Binding-site contacts:
Ligand atom C2 contacts residue TRP279 of chain 1.A at 4.0 Å (hydrophobic).
Ligand atom C5 contacts residue TYR121 of chain 1.A at 3.5 Å (hydrophobic).
Ligand atom C9 contacts residue TRP279 of chain 1.A at 3.2 Å (hydrophobic).
Ligand atom C6 contacts residue PHE330 of chain 1.A at 3.6 Å (hydrophobic).
Ligand atom C3 contacts residue TRP279 of chain 1.A at 3.3 Å (hydrophobic).
Ligand atom C2 contacts residue TYR70 of chain 1.A at 3.3 Å (hydrophobic).
Ligand atom C5 contacts residue PHE330 of chain 1.A at 4.3 Å (hydrophobic).
Ligand atom O7 contacts residue PHE330 of chain 1.A at 4.1 Å.
Ligand atom C3 contacts residue TYR70 of chain 1.A at 4.3 Å (hydrophobic).
Ligand atom C6 contacts residue TYR121 of chain 1.A at 3.5 Å (hydrophobic).
Ligand atom C6 contacts residue PHE331 of chain 1.A at 3.4 Å (hydrophobic).
Ligand atom N1 contacts residue TYR70 of chain 1.A at 3.9 Å.
Ligand atom O7 contacts residue TYR121 of chain 1.A at 3.0 Å (h-bond).
Ligand atom N1 contacts residue TRP279 of chain 1.A at 4.4 Å.
Ligand atom C8 contacts residue TYR70 of chain 1.A at 3.2 Å (hydrophobic).
Ligand atom S24 contacts residue TRP279 of chain 1.A at 4.5 Å.
Ligand atom O7 contacts residue TYR334 of chain 1.A at 4.2 Å.
Ligand atom C5 contacts residue TYR334 of chain 1.A at 4.4 Å (hydrophobic).

This small molecule binds to this protein.
Small molecule (SMILES): CC(=O)SCC[N+](C)(C)C

Sequence of chain 1.A:
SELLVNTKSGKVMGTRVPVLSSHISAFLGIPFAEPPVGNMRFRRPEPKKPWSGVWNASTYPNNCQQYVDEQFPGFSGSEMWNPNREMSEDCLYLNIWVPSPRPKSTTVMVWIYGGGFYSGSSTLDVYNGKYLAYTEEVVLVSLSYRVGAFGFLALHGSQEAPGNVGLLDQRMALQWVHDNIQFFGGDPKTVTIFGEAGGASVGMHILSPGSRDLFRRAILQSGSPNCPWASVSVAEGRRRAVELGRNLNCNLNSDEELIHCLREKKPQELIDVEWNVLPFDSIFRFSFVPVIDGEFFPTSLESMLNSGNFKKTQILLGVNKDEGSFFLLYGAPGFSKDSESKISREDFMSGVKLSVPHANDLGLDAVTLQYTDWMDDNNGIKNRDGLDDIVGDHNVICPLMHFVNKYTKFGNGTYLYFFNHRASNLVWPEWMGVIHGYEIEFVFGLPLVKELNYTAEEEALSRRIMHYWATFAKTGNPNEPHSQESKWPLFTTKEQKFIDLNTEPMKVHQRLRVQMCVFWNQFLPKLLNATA